A small-molecule ligand and the protein it binds are described below.
Small molecule (SMILES): Nc1ncnc2c1ncn2[C@@H]1O[C@H](CO[P](=O)(O)O[P](=O)(O)CP(=O)(O)O)[C@@H](O)[C@H]1O

Sequence of chain 1.F:
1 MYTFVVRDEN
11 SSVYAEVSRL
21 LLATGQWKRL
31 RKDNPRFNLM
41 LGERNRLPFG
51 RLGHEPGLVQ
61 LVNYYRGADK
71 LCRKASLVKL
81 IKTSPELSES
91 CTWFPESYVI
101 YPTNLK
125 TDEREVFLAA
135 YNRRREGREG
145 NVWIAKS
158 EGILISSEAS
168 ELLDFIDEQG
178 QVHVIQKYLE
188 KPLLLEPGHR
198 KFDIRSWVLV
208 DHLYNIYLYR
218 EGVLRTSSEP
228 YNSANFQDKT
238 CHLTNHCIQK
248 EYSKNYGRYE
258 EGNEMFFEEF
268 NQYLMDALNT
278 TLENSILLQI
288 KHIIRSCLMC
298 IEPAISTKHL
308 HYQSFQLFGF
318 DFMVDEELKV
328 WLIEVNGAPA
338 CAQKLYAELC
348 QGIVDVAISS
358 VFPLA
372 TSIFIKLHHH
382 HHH

Binding-site contacts:
Ligand atom O1A contacts residue ILE330 of chain 1.F at 3.1 Å.
Ligand atom C3' contacts residue THR241 of chain 1.F at 3.6 Å.
Ligand atom PG contacts residue MG1 of chain 1.X at 3.6 Å.
Ligand atom O1B contacts residue ASN242 of chain 1.F at 3.3 Å (h-bond).
Ligand atom O2G contacts residue MG1 of chain 1.X at 2.5 Å.
Ligand atom N1 contacts residue TYR185 of chain 1.F at 3.4 Å.
Ligand atom C3B contacts residue MG1 of chain 1.X at 3.7 Å.
Ligand atom O1A contacts residue LYS150 of chain 1.F at 3.8 Å.
Ligand atom O2B contacts residue GLU331 of chain 1.F at 3.2 Å (salt-bridge).
Ligand atom N6 contacts residue GLN183 of chain 1.F at 3.1 Å (h-bond).
Ligand atom PG contacts residue GLU331 of chain 1.F at 3.2 Å.
Ligand atom O1G contacts residue ARG222 of chain 1.F at 3.6 Å (salt-bridge).
Ligand atom O2A contacts residue LYS74 of chain 1.F at 3.4 Å.
Ligand atom C2 contacts residue TYR185 of chain 1.F at 3.3 Å (hydrophobic).
Ligand atom PB contacts residue GLU331 of chain 1.F at 3.4 Å.
Ligand atom O1G contacts residue GLU331 of chain 1.F at 2.8 Å (salt-bridge).
Ligand atom PB contacts residue MG1 of chain 1.X at 3.5 Å.
Ligand atom O3A contacts residue GLU331 of chain 1.F at 3.0 Å (salt-bridge).
Ligand atom C2 contacts residue LEU186 of chain 1.F at 3.2 Å (hydrophobic).
Ligand atom N7 contacts residue LYS150 of chain 1.F at 3.1 Å (salt-bridge).
Ligand atom N3 contacts residue TYR185 of chain 1.F at 3.2 Å.
Ligand atom C8 contacts residue LYS150 of chain 1.F at 3.6 Å.
Ligand atom C6 contacts residue LYS184 of chain 1.F at 3.7 Å.
Ligand atom O1G contacts residue ASP318 of chain 1.F at 2.8 Å (salt-bridge).
Ligand atom O3' contacts residue ASP200 of chain 1.F at 3.1 Å (salt-bridge).
Ligand atom O2G contacts residue GLU331 of chain 1.F at 2.7 Å (salt-bridge).
Ligand atom O2B contacts residue MG1 of chain 1.X at 2.5 Å.
Ligand atom O3' contacts residue THR241 of chain 1.F at 2.3 Å (h-bond).
Ligand atom O3G contacts residue ARG202 of chain 1.F at 3.9 Å.
Ligand atom N1 contacts residue LEU186 of chain 1.F at 2.9 Å (h-bond).
Ligand atom C8 contacts residue ILE148 of chain 1.F at 3.8 Å (hydrophobic).
Ligand atom C2 contacts residue LYS198 of chain 1.F at 3.7 Å.
Ligand atom N1 contacts residue LYS184 of chain 1.F at 3.6 Å.
Ligand atom O2' contacts residue LYS198 of chain 1.F at 3.3 Å.
Ligand atom O2' contacts residue HIS239 of chain 1.F at 3.2 Å (h-bond).
Ligand atom O2' contacts residue THR241 of chain 1.F at 3.5 Å (h-bond).
Ligand atom N6 contacts residue LYS184 of chain 1.F at 2.7 Å (salt-bridge).
Ligand atom O2G contacts residue ASN333 of chain 1.F at 2.6 Å (h-bond).
Ligand atom O2B contacts residue LYS74 of chain 1.F at 3.8 Å.
Ligand atom N3 contacts residue LYS198 of chain 1.F at 3.1 Å (salt-bridge).